Binding-site contacts:
Ligand atom C5 contacts residue PHE156 of chain 2.C at 3.4 Å (hydrophobic).
Ligand atom C3' contacts residue TYR223 of chain 2.C at 3.9 Å (hydrophobic).
Ligand atom C2 contacts residue PHE156 of chain 2.C at 4.0 Å (hydrophobic).
Ligand atom C8 contacts residue PHE115 of chain 2.C at 3.6 Å (hydrophobic).
Ligand atom O3' contacts residue ILE49 of chain 2.C at 4.1 Å.
Ligand atom N6 contacts residue ASP152 of chain 2.C at 2.8 Å (salt-bridge).
Ligand atom N6 contacts residue GLN116 of chain 2.C at 3.4 Å (h-bond).
Ligand atom N7 contacts residue GLN116 of chain 2.C at 3.2 Å (h-bond).
Ligand atom C3' contacts residue TYR105 of chain 2.C at 3.6 Å (hydrophobic).
Ligand atom O3' contacts residue ILE219 of chain 2.C at 3.7 Å.
Ligand atom C4' contacts residue TYR105 of chain 2.C at 3.6 Å (hydrophobic).
Ligand atom N9 contacts residue PHE156 of chain 2.C at 4.0 Å.
Ligand atom N7 contacts residue PHE156 of chain 2.C at 3.4 Å.
Ligand atom C8 contacts residue GLN116 of chain 2.C at 4.0 Å.
Ligand atom O3' contacts residue TYR105 of chain 2.C at 2.6 Å (h-bond).
Ligand atom C2 contacts residue GLU72 of chain 2.C at 3.3 Å.
Ligand atom N7 contacts residue PHE115 of chain 2.C at 3.5 Å.
Ligand atom C4 contacts residue VAL74 of chain 2.C at 4.1 Å (hydrophobic).
Ligand atom C2 contacts residue ARG147 of chain 2.C at 3.4 Å.
Ligand atom C8 contacts residue PHE156 of chain 2.C at 3.7 Å (hydrophobic).
Ligand atom N6 contacts residue PHE156 of chain 2.C at 3.4 Å.
Ligand atom C2 contacts residue VAL74 of chain 2.C at 3.3 Å (hydrophobic).
Ligand atom O4' contacts residue LEU101 of chain 2.C at 3.9 Å.
Ligand atom C2' contacts residue TYR223 of chain 2.C at 3.3 Å (hydrophobic).
Ligand atom O5' contacts residue MET104 of chain 2.C at 4.0 Å.
Ligand atom C5 contacts residue PHE115 of chain 2.C at 3.9 Å (hydrophobic).
Ligand atom C4 contacts residue PHE156 of chain 2.C at 4.0 Å (hydrophobic).
Ligand atom C6 contacts residue ASP152 of chain 2.C at 3.6 Å.
Ligand atom C6 contacts residue PHE156 of chain 2.C at 3.3 Å (hydrophobic).
Ligand atom N9 contacts residue PHE115 of chain 2.C at 4.0 Å.
Ligand atom N1 contacts residue ASP152 of chain 2.C at 3.7 Å.
Ligand atom C2' contacts residue PHE156 of chain 2.C at 4.1 Å (hydrophobic).
Ligand atom N1 contacts residue ARG147 of chain 2.C at 4.0 Å.
Ligand atom C5' contacts residue MET104 of chain 2.C at 3.9 Å (hydrophobic).
Ligand atom N1 contacts residue VAL74 of chain 2.C at 4.2 Å.
Ligand atom N3 contacts residue VAL74 of chain 2.C at 3.2 Å.
Ligand atom O5' contacts residue TYR105 of chain 2.C at 4.1 Å.
Ligand atom C2' contacts residue ILE49 of chain 2.C at 3.6 Å (hydrophobic).
Ligand atom N1 contacts residue PHE156 of chain 2.C at 3.7 Å.
Ligand atom N1 contacts residue GLU72 of chain 2.C at 3.5 Å (salt-bridge).

This protein binds this small molecule.
Small molecule (SMILES): Nc1ncnc2c1ncn2[C@@H]1C[C@@H](O)[C@H](CO)O1

Sequence of chain 2.C:
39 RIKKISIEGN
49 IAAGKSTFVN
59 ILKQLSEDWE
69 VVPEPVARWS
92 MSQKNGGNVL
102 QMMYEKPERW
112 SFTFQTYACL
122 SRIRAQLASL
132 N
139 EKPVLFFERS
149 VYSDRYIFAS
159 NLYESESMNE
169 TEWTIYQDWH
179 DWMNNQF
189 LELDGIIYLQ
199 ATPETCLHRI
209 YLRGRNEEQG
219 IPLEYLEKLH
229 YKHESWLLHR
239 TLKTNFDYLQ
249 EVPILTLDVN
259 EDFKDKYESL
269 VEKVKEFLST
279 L